The small molecule below binds the protein below.
Small molecule (SMILES): COc1cc2c(cc1OC)CC(NC(=O)c1nc([C@@H]3CCCN3C(=O)CSc3ccccc3Cl)[nH]c(=O)c1O)C2

Binding-site contacts:
Ligand atom O1 contacts residue GLU120 of chain 1.A at 2.8 Å (salt-bridge).
Ligand atom C25 contacts residue LYS54 of chain 1.A at 3.9 Å.
Ligand atom C18 contacts residue LYS54 of chain 1.A at 3.4 Å.
Ligand atom S1 contacts residue LYS54 of chain 1.A at 2.6 Å (salt-bridge).
Ligand atom O1 contacts residue ILE121 of chain 1.A at 3.0 Å (h-bond).
Ligand atom O2 contacts residue MN1 of chain 1.C at 2.0 Å.
Ligand atom O5 contacts residue MN1 of chain 1.C at 2.0 Å.
Ligand atom C8 contacts residue TYR44 of chain 1.A at 3.5 Å (hydrophobic).
Ligand atom O2 contacts residue GLU81 of chain 1.A at 3.5 Å (salt-bridge).
Ligand atom C1 contacts residue GLU120 of chain 1.A at 3.2 Å.
Ligand atom C23 contacts residue ILE58 of chain 1.A at 3.9 Å (hydrophobic).
Ligand atom O2 contacts residue MN1 of chain 1.B at 2.2 Å.
Ligand atom C23 contacts residue ALA40 of chain 1.A at 3.8 Å (hydrophobic).
Ligand atom C24 contacts residue ILE58 of chain 1.A at 3.4 Å (hydrophobic).
Ligand atom CL1 contacts residue GLU46 of chain 1.A at 3.8 Å.
Ligand atom C20 contacts residue LYS54 of chain 1.A at 3.3 Å.
Ligand atom O2 contacts residue GLU120 of chain 1.A at 3.2 Å (salt-bridge).
Ligand atom N4 contacts residue MN1 of chain 1.B at 4.0 Å.
Ligand atom C24 contacts residue TYR44 of chain 1.A at 3.9 Å (hydrophobic).
Ligand atom O2 contacts residue HIS61 of chain 1.A at 3.1 Å.
Ligand atom C25 contacts residue ILE58 of chain 1.A at 3.7 Å (hydrophobic).
Ligand atom C2 contacts residue GLU120 of chain 1.A at 3.4 Å.
Ligand atom C4 contacts residue MN1 of chain 1.C at 3.0 Å.
Ligand atom O1 contacts residue MN1 of chain 1.B at 2.0 Å.
Ligand atom C6 contacts residue TYR44 of chain 1.A at 3.4 Å (hydrophobic).
Ligand atom O1 contacts residue HIS61 of chain 1.A at 2.8 Å (h-bond).
Ligand atom C2 contacts residue HIS61 of chain 1.A at 3.8 Å.
Ligand atom C1 contacts residue HIS61 of chain 1.A at 3.5 Å.
Ligand atom O5 contacts residue GLU81 of chain 1.A at 3.1 Å (salt-bridge).
Ligand atom C2 contacts residue MN1 of chain 1.B at 2.9 Å.
Ligand atom C19 contacts residue LYS54 of chain 1.A at 3.5 Å.
Ligand atom C3 contacts residue MN1 of chain 1.C at 3.5 Å.
Ligand atom C10 contacts residue TYR44 of chain 1.A at 3.5 Å (hydrophobic).
Ligand atom C2 contacts residue MN1 of chain 1.C at 3.1 Å.
Ligand atom C7 contacts residue TYR44 of chain 1.A at 3.7 Å (hydrophobic).
Ligand atom O6 contacts residue LYS54 of chain 1.A at 2.7 Å (salt-bridge).
Ligand atom O5 contacts residue ASP109 of chain 1.A at 4.0 Å.
Ligand atom C1 contacts residue MN1 of chain 1.B at 2.7 Å.
Ligand atom C24 contacts residue ALA40 of chain 1.A at 3.8 Å (hydrophobic).
Ligand atom O2 contacts residue ASP109 of chain 1.A at 2.9 Å (salt-bridge).

Sequence of chain 1.A:
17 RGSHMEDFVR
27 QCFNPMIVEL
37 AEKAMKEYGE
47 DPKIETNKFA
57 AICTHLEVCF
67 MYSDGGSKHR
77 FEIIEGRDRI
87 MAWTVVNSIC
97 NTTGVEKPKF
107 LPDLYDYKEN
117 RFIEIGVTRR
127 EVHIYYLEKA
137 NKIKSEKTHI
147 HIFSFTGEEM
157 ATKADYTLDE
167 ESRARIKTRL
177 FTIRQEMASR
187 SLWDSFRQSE